Sequence of chain 2.D:
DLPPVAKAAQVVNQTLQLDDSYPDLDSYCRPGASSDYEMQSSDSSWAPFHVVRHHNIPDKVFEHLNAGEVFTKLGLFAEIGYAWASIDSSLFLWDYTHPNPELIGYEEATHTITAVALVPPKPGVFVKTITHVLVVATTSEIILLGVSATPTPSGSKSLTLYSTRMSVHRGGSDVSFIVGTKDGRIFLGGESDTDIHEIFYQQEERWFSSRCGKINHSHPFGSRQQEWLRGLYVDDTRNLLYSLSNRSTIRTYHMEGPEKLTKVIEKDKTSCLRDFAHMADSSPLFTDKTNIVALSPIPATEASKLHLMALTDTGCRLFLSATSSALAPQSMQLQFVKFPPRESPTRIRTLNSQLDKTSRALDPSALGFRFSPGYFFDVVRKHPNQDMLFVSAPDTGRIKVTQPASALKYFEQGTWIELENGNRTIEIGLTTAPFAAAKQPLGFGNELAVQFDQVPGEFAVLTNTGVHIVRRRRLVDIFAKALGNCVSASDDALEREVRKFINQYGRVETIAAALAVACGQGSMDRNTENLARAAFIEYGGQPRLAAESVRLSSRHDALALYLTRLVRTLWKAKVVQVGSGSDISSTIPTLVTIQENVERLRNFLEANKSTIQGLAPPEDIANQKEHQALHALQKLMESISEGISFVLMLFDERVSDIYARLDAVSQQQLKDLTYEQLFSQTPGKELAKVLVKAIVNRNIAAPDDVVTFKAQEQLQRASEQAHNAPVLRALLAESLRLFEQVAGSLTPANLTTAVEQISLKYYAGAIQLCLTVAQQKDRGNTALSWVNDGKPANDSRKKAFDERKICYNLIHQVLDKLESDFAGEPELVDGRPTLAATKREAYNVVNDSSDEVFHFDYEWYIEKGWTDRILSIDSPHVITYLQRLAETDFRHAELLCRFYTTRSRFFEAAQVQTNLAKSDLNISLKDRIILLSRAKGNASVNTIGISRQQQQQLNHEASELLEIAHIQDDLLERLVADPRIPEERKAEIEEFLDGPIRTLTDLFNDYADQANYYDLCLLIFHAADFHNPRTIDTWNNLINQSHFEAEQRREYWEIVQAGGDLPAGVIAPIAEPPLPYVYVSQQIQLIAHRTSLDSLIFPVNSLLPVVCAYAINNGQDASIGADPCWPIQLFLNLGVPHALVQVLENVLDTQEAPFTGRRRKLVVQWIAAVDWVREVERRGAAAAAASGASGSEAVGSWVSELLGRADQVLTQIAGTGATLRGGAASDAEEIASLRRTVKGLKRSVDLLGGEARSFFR

This protein binds this small molecule.
Small molecule (SMILES): CC[C@H](C)[C@H](NC(=O)[C@@H](NC(=O)[C@H](CC(C)C)NC(=O)[C@H](CCCCN)NC(=O)[C@H](CCCCN)NC(=O)[C@@H](N)Cc1cnc[nH]1)C(C)C)C(=O)N[C@@H](CC(N)=O)C(=O)N[C@@H](CCCCN)C(=O)N[C@@H](CC(=O)O)C(=O)N[C@@H](CCSC)C(=O)N[C@@H](CCCN=C(N)N)C(=O)N[C@H](C(=O)N[C@@H](CC(=O)O)C(=O)N[C@@H](CC(C)C)C(=O)N[C@@H](Cc1ccccc1)C(=O)N[C@@H](CO)C(=O)N1CCC[C@H]1C(=O)N1CCC[C@H]1C(=O)N[C@H](C=O)CC(N)=O)[C@@H](C)O

Binding-site contacts:
Ligand atom CD1 contacts residue LEU1062 of chain 2.D at 3.1 Å (hydrophobic).
Ligand atom C contacts residue ASN1067 of chain 2.D at 2.7 Å.
Ligand atom CB contacts residue THR1063 of chain 2.D at 2.6 Å.
Ligand atom N contacts residue ASN1067 of chain 2.D at 3.1 Å (h-bond).
Ligand atom CD2 contacts residue THR1061 of chain 2.D at 1.8 Å.
Ligand atom CA contacts residue THR1063 of chain 2.D at 2.5 Å.
Ligand atom C contacts residue THR1061 of chain 2.D at 2.1 Å.
Ligand atom O contacts residue THR1063 of chain 2.D at 2.6 Å.
Ligand atom CA contacts residue ARG1060 of chain 2.D at 3.1 Å.
Ligand atom NZ contacts residue GLU1022 of chain 2.D at 2.7 Å (salt-bridge).
Ligand atom CB contacts residue ILE1026 of chain 2.D at 2.6 Å (hydrophobic).
Ligand atom C contacts residue THR1063 of chain 2.D at 2.7 Å.
Ligand atom C contacts residue THR1063 of chain 2.D at 2.9 Å.
Ligand atom O contacts residue ARG1060 of chain 2.D at 2.9 Å (salt-bridge).
Ligand atom CA contacts residue ASN1067 of chain 2.D at 2.7 Å.
Ligand atom CD2 contacts residue GLN1072 of chain 2.D at 3.1 Å.
Ligand atom CG2 contacts residue THR1063 of chain 2.D at 3.0 Å.
Ligand atom NE2 contacts residue THR1061 of chain 2.D at 3.0 Å.
Ligand atom CA contacts residue THR1063 of chain 2.D at 1.6 Å.
Ligand atom CB contacts residue THR1061 of chain 2.D at 1.0 Å.
Ligand atom O contacts residue THR1061 of chain 2.D at 1.8 Å.
Ligand atom O contacts residue LEU1062 of chain 2.D at 1.6 Å (h-bond).
Ligand atom N contacts residue ASN1067 of chain 2.D at 3.0 Å (h-bond).
Ligand atom N contacts residue THR1063 of chain 2.D at 1.6 Å (h-bond).
Ligand atom CD1 contacts residue THR1063 of chain 2.D at 2.5 Å.
Ligand atom C contacts residue THR1063 of chain 2.D at 1.4 Å.
Ligand atom N contacts residue THR1061 of chain 2.D at 1.9 Å (h-bond).
Ligand atom CB contacts residue THR1063 of chain 2.D at 3.0 Å.
Ligand atom CD1 contacts residue PHE1066 of chain 2.D at 2.9 Å (hydrophobic).
Ligand atom CG contacts residue LEU1062 of chain 2.D at 2.8 Å (hydrophobic).
Ligand atom CA contacts residue THR1061 of chain 2.D at 2.0 Å.
Ligand atom CG contacts residue ILE1026 of chain 2.D at 2.7 Å (hydrophobic).
Ligand atom O contacts residue ASN1067 of chain 2.D at 2.1 Å (h-bond).
Ligand atom O contacts residue THR1063 of chain 2.D at 2.4 Å (h-bond).
Ligand atom N contacts residue THR1063 of chain 2.D at 2.4 Å (h-bond).
Ligand atom CG contacts residue THR1061 of chain 2.D at 1.1 Å.
Ligand atom C contacts residue LEU1062 of chain 2.D at 2.7 Å (hydrophobic).
Ligand atom ND1 contacts residue THR1061 of chain 2.D at 2.4 Å.
Ligand atom N contacts residue ARG1060 of chain 2.D at 1.9 Å.
Ligand atom O contacts residue THR1063 of chain 2.D at 2.4 Å (h-bond).